Binding-site contacts:
Ligand atom CG contacts residue ALA86 of chain 3.A at 3.8 Å (hydrophobic).
Ligand atom CE2 contacts residue TRP120 of chain 1.A at 3.2 Å (hydrophobic).
Ligand atom N contacts residue SER45 of chain 3.A at 3.3 Å.
Ligand atom CD contacts residue ARG84 of chain 3.A at 4.0 Å.
Ligand atom CD contacts residue THR90 of chain 3.A at 3.9 Å.
Ligand atom N contacts residue TRP120 of chain 1.A at 3.9 Å.
Ligand atom O contacts residue ALA46 of chain 3.A at 3.6 Å.
Ligand atom NE2 contacts residue TRP92 of chain 3.A at 3.9 Å.
Ligand atom N contacts residue TRP79 of chain 3.A at 4.0 Å.
Ligand atom NE2 contacts residue LEU110 of chain 3.A at 3.7 Å.
Ligand atom NE2 contacts residue SER88 of chain 3.A at 2.9 Å (h-bond).
Ligand atom O contacts residue TYR43 of chain 3.A at 3.7 Å.
Ligand atom O contacts residue SER27 of chain 3.A at 3.8 Å.
Ligand atom C contacts residue SER45 of chain 3.A at 3.7 Å.
Ligand atom CB contacts residue TYR54 of chain 3.A at 3.5 Å (hydrophobic).
Ligand atom OE1 contacts residue TRP79 of chain 3.A at 3.8 Å.
Ligand atom NE2 contacts residue TRP108 of chain 3.A at 3.8 Å.
Ligand atom O contacts residue TRP120 of chain 1.A at 3.5 Å.
Ligand atom CD2 contacts residue TRP120 of chain 1.A at 3.4 Å (hydrophobic).
Ligand atom CD contacts residue ALA86 of chain 3.A at 4.0 Å (hydrophobic).
Ligand atom CE2 contacts residue LEU110 of chain 3.A at 3.8 Å (hydrophobic).
Ligand atom CZ contacts residue TRP108 of chain 3.A at 4.0 Å (hydrophobic).
Ligand atom CA contacts residue TRP79 of chain 3.A at 3.7 Å (hydrophobic).
Ligand atom CD1 contacts residue TRP120 of chain 1.A at 3.7 Å (hydrophobic).
Ligand atom CB contacts residue TRP120 of chain 1.A at 3.8 Å (hydrophobic).
Ligand atom CE1 contacts residue TRP120 of chain 1.A at 3.5 Å (hydrophobic).
Ligand atom CG contacts residue TRP120 of chain 1.A at 3.7 Å (hydrophobic).
Ligand atom CZ contacts residue TRP120 of chain 1.A at 3.6 Å (hydrophobic).
Ligand atom CE1 contacts residue SER88 of chain 3.A at 4.0 Å.
Ligand atom CA contacts residue TRP120 of chain 1.A at 3.8 Å (hydrophobic).
Ligand atom CG contacts residue TRP79 of chain 3.A at 3.7 Å (hydrophobic).
Ligand atom CE1 contacts residue TRP79 of chain 3.A at 3.3 Å (hydrophobic).
Ligand atom OE1 contacts residue THR90 of chain 3.A at 2.8 Å (h-bond).
Ligand atom CD2 contacts residue SER88 of chain 3.A at 3.7 Å.
Ligand atom NE2 contacts residue TRP79 of chain 3.A at 3.5 Å.
Ligand atom OE1 contacts residue LEU110 of chain 3.A at 3.7 Å.
Ligand atom CB contacts residue TRP79 of chain 3.A at 3.6 Å (hydrophobic).
Ligand atom CG contacts residue TYR54 of chain 3.A at 3.7 Å (hydrophobic).
Ligand atom O contacts residue SER45 of chain 3.A at 2.7 Å (h-bond).
Ligand atom N contacts residue ALA46 of chain 3.A at 3.0 Å (h-bond).

Sequence of chain 1.A:
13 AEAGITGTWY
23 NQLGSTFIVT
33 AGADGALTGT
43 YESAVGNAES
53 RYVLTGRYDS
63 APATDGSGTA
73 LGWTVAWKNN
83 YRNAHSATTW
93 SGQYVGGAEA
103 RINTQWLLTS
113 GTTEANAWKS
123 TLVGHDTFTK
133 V

A protein and the small-molecule ligand that binds it are described below.
Small molecule (SMILES): CC(=O)N[C@H]1CSSC[C@@H](C(N)=O)NC(=O)[C@H](Cc2ccccc2)NC(=O)[C@H](CCC(N)=O)NC(=O)[C@@H]2CCCN2C(=O)[C@H](Cc2c[nH]cn2)NC1=O

Sequence of chain 3.A:
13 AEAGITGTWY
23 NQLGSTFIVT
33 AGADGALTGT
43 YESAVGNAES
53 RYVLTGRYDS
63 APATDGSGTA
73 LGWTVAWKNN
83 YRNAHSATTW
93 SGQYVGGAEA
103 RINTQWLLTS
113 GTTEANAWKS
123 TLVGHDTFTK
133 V